The small molecule below binds the protein below.
Small molecule (SMILES): CC(=O)N[C@@H]1[C@@H](O)[C@H](O)[C@@H](CO)O[C@H]1O

Sequence of chain 1.A:
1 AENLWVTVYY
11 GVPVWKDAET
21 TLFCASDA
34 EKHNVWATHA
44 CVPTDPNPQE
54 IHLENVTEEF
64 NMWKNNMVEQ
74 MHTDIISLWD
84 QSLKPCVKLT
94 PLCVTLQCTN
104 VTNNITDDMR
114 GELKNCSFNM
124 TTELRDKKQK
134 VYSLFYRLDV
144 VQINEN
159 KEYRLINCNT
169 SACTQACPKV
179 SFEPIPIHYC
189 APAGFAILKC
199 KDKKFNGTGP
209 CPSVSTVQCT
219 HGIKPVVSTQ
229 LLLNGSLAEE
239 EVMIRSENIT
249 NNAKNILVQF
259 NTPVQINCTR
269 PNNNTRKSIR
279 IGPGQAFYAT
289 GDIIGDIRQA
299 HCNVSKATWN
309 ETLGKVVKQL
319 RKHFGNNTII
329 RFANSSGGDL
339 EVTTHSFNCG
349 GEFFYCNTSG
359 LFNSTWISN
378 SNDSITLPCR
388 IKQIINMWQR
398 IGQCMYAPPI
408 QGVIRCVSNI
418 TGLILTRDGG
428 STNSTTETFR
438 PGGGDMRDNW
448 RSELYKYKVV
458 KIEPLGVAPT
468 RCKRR

Binding-site contacts:
Ligand atom C2 contacts residue ASN107 of chain 1.A at 2.5 Å.
Ligand atom C1 contacts residue ASN107 of chain 1.A at 1.4 Å.
Ligand atom N2 contacts residue ASN107 of chain 1.A at 2.6 Å (h-bond).
Ligand atom C3 contacts residue ASN107 of chain 1.A at 3.8 Å.
Ligand atom C5 contacts residue ASN107 of chain 1.A at 3.7 Å.
Ligand atom O7 contacts residue ASN107 of chain 1.A at 4.0 Å.
Ligand atom C8 contacts residue ASN107 of chain 1.A at 3.6 Å.
Ligand atom C4 contacts residue ASN107 of chain 1.A at 4.2 Å.
Ligand atom C7 contacts residue ASN107 of chain 1.A at 3.3 Å.
Ligand atom O5 contacts residue ASN107 of chain 1.A at 2.4 Å (h-bond).
Ligand atom C8 contacts residue GLY293 of chain 1.A at 4.4 Å.
Ligand atom C8 contacts residue ASP294 of chain 1.A at 4.4 Å.